This small molecule binds to this protein.
Small molecule (SMILES): Nc1ccn([C@@H]2O[C@H](COP(=O)(O)O)[C@@H](O)[C@@H]2O)c(=O)n1

Sequence of chain 1.B:
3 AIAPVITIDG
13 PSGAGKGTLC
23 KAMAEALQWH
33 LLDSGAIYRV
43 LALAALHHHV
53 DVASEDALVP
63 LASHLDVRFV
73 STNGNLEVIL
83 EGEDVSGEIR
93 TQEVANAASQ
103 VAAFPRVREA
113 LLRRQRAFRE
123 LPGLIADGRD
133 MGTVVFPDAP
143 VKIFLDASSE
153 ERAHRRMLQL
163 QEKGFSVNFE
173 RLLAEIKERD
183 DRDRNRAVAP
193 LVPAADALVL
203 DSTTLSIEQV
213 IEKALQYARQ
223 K

Binding-site contacts:
Ligand atom P contacts residue ARG41 of chain 1.B at 3.7 Å.
Ligand atom N3 contacts residue ARG110 of chain 1.B at 3.0 Å (salt-bridge).
Ligand atom N1 contacts residue TYR40 of chain 1.B at 3.6 Å.
Ligand atom C4 contacts residue GLY130 of chain 1.B at 3.6 Å.
Ligand atom O3' contacts residue ASP185 of chain 1.B at 3.7 Å.
Ligand atom C5 contacts residue GLY37 of chain 1.B at 3.6 Å.
Ligand atom C4 contacts residue SER36 of chain 1.B at 3.2 Å.
Ligand atom C5 contacts residue SER36 of chain 1.B at 3.6 Å.
Ligand atom O2 contacts residue ARG110 of chain 1.B at 2.5 Å (salt-bridge).
Ligand atom C4 contacts residue ARG131 of chain 1.B at 3.1 Å.
Ligand atom N4 contacts residue GLY130 of chain 1.B at 3.0 Å.
Ligand atom C5' contacts residue ARG41 of chain 1.B at 3.9 Å.
Ligand atom N3 contacts residue TYR40 of chain 1.B at 3.3 Å.
Ligand atom O4' contacts residue TYR40 of chain 1.B at 3.6 Å.
Ligand atom OP2 contacts residue GLY37 of chain 1.B at 3.0 Å (h-bond).
Ligand atom C1' contacts residue ALA104 of chain 1.B at 3.6 Å (hydrophobic).
Ligand atom OP2 contacts residue ARG41 of chain 1.B at 2.5 Å (salt-bridge).
Ligand atom C2' contacts residue ASP185 of chain 1.B at 3.8 Å.
Ligand atom O3' contacts residue SER101 of chain 1.B at 3.9 Å.
Ligand atom C6 contacts residue GLY37 of chain 1.B at 3.5 Å.
Ligand atom O2' contacts residue ARG131 of chain 1.B at 3.2 Å.
Ligand atom C5 contacts residue ARG131 of chain 1.B at 3.5 Å.
Ligand atom OP1 contacts residue ARG131 of chain 1.B at 3.4 Å (salt-bridge).
Ligand atom N4 contacts residue ASP132 of chain 1.B at 3.0 Å (salt-bridge).
Ligand atom C2 contacts residue ARG110 of chain 1.B at 3.3 Å.
Ligand atom OP3 contacts residue ARG41 of chain 1.B at 3.5 Å (salt-bridge).
Ligand atom O2 contacts residue TYR40 of chain 1.B at 3.4 Å.
Ligand atom C5 contacts residue GLY130 of chain 1.B at 3.4 Å.
Ligand atom C4 contacts residue TYR40 of chain 1.B at 3.8 Å (hydrophobic).
Ligand atom O2 contacts residue ALA104 of chain 1.B at 3.2 Å.
Ligand atom OP3 contacts residue ARG131 of chain 1.B at 3.5 Å (salt-bridge).
Ligand atom C6 contacts residue ARG131 of chain 1.B at 3.4 Å.
Ligand atom N4 contacts residue ARG131 of chain 1.B at 2.7 Å (salt-bridge).
Ligand atom C2 contacts residue TYR40 of chain 1.B at 3.2 Å (hydrophobic).
Ligand atom N3 contacts residue ARG131 of chain 1.B at 3.9 Å.
Ligand atom N4 contacts residue SER36 of chain 1.B at 2.7 Å (h-bond).
Ligand atom O5' contacts residue GLY37 of chain 1.B at 3.1 Å.
Ligand atom OP1 contacts residue GLY37 of chain 1.B at 3.3 Å.
Ligand atom P contacts residue GLY37 of chain 1.B at 3.4 Å.
Ligand atom O2' contacts residue ASP185 of chain 1.B at 3.1 Å (salt-bridge).